This small molecule binds to this protein.
Small molecule (SMILES): OC[C@H]1O[C@@H](O)[C@H](O)[C@@H](O)[C@H]1O

Binding-site contacts:
Ligand atom O6 contacts residue TRP8 of chain 1.A at 3.4 Å (h-bond).
Ligand atom C6 contacts residue TRP224 of chain 1.A at 3.7 Å (hydrophobic).
Ligand atom O1 contacts residue HIS348 of chain 1.A at 2.7 Å (h-bond).
Ligand atom O5 contacts residue TRP8 of chain 1.A at 3.3 Å (h-bond).
Ligand atom C6 contacts residue GLU13 of chain 1.A at 3.4 Å.
Ligand atom C4 contacts residue GLU13 of chain 1.A at 3.3 Å.
Ligand atom O4 contacts residue GLU13 of chain 1.A at 2.8 Å (salt-bridge).
Ligand atom C6 contacts residue ALA42 of chain 1.A at 3.7 Å (hydrophobic).
Ligand atom O6 contacts residue ALA42 of chain 1.A at 2.9 Å (h-bond).
Ligand atom C1 contacts residue HIS348 of chain 1.A at 3.3 Å.
Ligand atom O3 contacts residue GLN64 of chain 1.A at 3.8 Å.
Ligand atom C3 contacts residue ASP278 of chain 1.A at 3.6 Å.
Ligand atom O5 contacts residue ALA42 of chain 1.A at 3.3 Å.
Ligand atom O1 contacts residue HIS66 of chain 1.A at 3.0 Å (h-bond).
Ligand atom O3 contacts residue TRP9 of chain 1.A at 3.0 Å (h-bond).
Ligand atom C4 contacts residue LYS312 of chain 1.A at 3.7 Å.
Ligand atom C3 contacts residue LYS312 of chain 1.A at 3.6 Å.
Ligand atom C6 contacts residue TRP244 of chain 1.A at 3.7 Å (hydrophobic).
Ligand atom O6 contacts residue TRP224 of chain 1.A at 3.8 Å.
Ligand atom C5 contacts residue TRP244 of chain 1.A at 3.6 Å (hydrophobic).
Ligand atom C2 contacts residue TRP8 of chain 1.A at 3.7 Å (hydrophobic).
Ligand atom O1 contacts residue TRP8 of chain 1.A at 3.4 Å.
Ligand atom C2 contacts residue HIS66 of chain 1.A at 3.6 Å.
Ligand atom O2 contacts residue LEU276 of chain 1.A at 3.2 Å.
Ligand atom O2 contacts residue ASP278 of chain 1.A at 2.6 Å (salt-bridge).
Ligand atom C3 contacts residue TRP244 of chain 1.A at 3.9 Å (hydrophobic).
Ligand atom O6 contacts residue GLY41 of chain 1.A at 3.6 Å.
Ligand atom C4 contacts residue TRP8 of chain 1.A at 3.9 Å (hydrophobic).
Ligand atom C1 contacts residue TRP8 of chain 1.A at 3.9 Å (hydrophobic).
Ligand atom O3 contacts residue HIS119 of chain 1.A at 3.8 Å.
Ligand atom O4 contacts residue TRP9 of chain 1.A at 3.1 Å (h-bond).
Ligand atom C5 contacts residue TRP8 of chain 1.A at 4.0 Å (hydrophobic).
Ligand atom O4 contacts residue TRP8 of chain 1.A at 3.0 Å (h-bond).
Ligand atom O3 contacts residue ASP278 of chain 1.A at 2.6 Å (salt-bridge).
Ligand atom C1 contacts residue HIS66 of chain 1.A at 3.8 Å.
Ligand atom O1 contacts residue ALA42 of chain 1.A at 3.6 Å.
Ligand atom O2 contacts residue HIS66 of chain 1.A at 2.8 Å (h-bond).
Ligand atom O3 contacts residue LYS312 of chain 1.A at 2.9 Å (salt-bridge).
Ligand atom O6 contacts residue GLU13 of chain 1.A at 2.7 Å (salt-bridge).
Ligand atom C2 contacts residue ASP278 of chain 1.A at 3.5 Å.

Sequence of chain 1.A:
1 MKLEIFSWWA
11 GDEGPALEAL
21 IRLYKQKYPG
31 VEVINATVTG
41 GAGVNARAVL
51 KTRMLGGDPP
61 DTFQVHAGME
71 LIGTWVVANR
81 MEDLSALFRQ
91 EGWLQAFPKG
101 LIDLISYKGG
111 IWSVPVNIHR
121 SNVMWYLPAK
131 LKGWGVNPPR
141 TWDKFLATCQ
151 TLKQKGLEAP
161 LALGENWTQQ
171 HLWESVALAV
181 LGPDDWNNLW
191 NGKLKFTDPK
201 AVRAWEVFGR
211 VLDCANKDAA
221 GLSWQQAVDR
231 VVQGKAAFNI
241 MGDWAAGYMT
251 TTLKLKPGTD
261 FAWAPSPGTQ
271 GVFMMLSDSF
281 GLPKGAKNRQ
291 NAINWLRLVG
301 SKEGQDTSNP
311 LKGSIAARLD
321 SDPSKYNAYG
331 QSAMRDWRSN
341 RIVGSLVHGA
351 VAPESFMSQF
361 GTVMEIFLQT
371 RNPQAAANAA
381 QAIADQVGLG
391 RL